Sequence of chain 1.C:
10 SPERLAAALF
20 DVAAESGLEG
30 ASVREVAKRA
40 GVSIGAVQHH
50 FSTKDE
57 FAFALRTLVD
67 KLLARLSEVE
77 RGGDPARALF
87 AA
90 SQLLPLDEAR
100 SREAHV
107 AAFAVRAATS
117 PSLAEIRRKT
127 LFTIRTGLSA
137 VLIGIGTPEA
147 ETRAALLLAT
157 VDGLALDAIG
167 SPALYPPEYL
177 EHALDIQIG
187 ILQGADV

A small-molecule ligand and the protein it binds are described below.
Small molecule (SMILES): CC[N+](C)(C)CCCS(=O)(=O)[O-]

Sequence of chain 1.A:
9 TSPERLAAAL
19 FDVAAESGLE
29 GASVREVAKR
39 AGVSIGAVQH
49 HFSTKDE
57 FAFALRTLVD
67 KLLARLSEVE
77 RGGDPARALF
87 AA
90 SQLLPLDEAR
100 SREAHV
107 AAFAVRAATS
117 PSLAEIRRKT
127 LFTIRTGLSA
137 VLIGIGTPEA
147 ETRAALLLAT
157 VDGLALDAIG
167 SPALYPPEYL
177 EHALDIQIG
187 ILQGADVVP

Binding-site contacts:
Ligand atom C7 contacts residue ALA113 of chain 1.C at 2.8 Å (hydrophobic).
Ligand atom N1 contacts residue ALA113 of chain 1.C at 4.0 Å.
Ligand atom C4 contacts residue SER167 of chain 1.A at 3.9 Å.
Ligand atom C1 contacts residue GLY166 of chain 1.A at 3.3 Å.
Ligand atom C1 contacts residue PRO168 of chain 1.A at 3.8 Å (hydrophobic).
Ligand atom C2 contacts residue ALA120 of chain 1.C at 4.1 Å (hydrophobic).
Ligand atom C7 contacts residue SER116 of chain 1.C at 3.8 Å.
Ligand atom C4 contacts residue PRO168 of chain 1.A at 4.4 Å (hydrophobic).
Ligand atom O1 contacts residue GLY166 of chain 1.A at 4.4 Å.
Ligand atom S1 contacts residue ALA169 of chain 1.A at 3.9 Å.
Ligand atom C6 contacts residue ALA114 of chain 1.C at 3.3 Å (hydrophobic).
Ligand atom C1 contacts residue ILE165 of chain 1.A at 3.9 Å (hydrophobic).
Ligand atom C5 contacts residue ALA114 of chain 1.C at 4.2 Å (hydrophobic).
Ligand atom C7 contacts residue ALA114 of chain 1.C at 3.7 Å (hydrophobic).
Ligand atom O3 contacts residue ALA169 of chain 1.A at 3.7 Å.
Ligand atom O1 contacts residue PRO168 of chain 1.A at 3.1 Å (h-bond).
Ligand atom O1 contacts residue ALA169 of chain 1.A at 2.8 Å (h-bond).
Ligand atom C4 contacts residue GLY166 of chain 1.A at 3.4 Å.
Ligand atom O2 contacts residue LEU170 of chain 1.A at 3.7 Å.
Ligand atom N1 contacts residue ALA114 of chain 1.C at 4.0 Å.
Ligand atom O2 contacts residue ALA169 of chain 1.A at 4.0 Å.
Ligand atom C7 contacts residue GLY166 of chain 1.A at 3.8 Å.
Ligand atom C3 contacts residue GLY166 of chain 1.A at 3.5 Å.
Ligand atom O1 contacts residue LEU170 of chain 1.A at 4.2 Å.
Ligand atom C3 contacts residue PRO168 of chain 1.A at 4.1 Å (hydrophobic).
Ligand atom O1 contacts residue SER167 of chain 1.A at 3.2 Å.
Ligand atom S1 contacts residue SER167 of chain 1.A at 4.0 Å.
Ligand atom C7 contacts residue ALA120 of chain 1.C at 3.8 Å (hydrophobic).
Ligand atom C7 contacts residue PRO117 of chain 1.C at 3.8 Å (hydrophobic).
Ligand atom N1 contacts residue GLY166 of chain 1.A at 3.6 Å (h-bond).
Ligand atom C5 contacts residue PRO117 of chain 1.C at 4.5 Å (hydrophobic).
Ligand atom C2 contacts residue GLY166 of chain 1.A at 3.1 Å.
Ligand atom C1 contacts residue ALA114 of chain 1.C at 3.5 Å (hydrophobic).
Ligand atom C6 contacts residue THR115 of chain 1.C at 4.3 Å.
Ligand atom S1 contacts residue PRO168 of chain 1.A at 4.3 Å.
Ligand atom O2 contacts residue SER167 of chain 1.A at 4.0 Å.
Ligand atom C7 contacts residue THR115 of chain 1.C at 4.4 Å.
Ligand atom C1 contacts residue ALA113 of chain 1.C at 4.0 Å (hydrophobic).
Ligand atom C6 contacts residue PRO117 of chain 1.C at 4.3 Å (hydrophobic).